Sequence of chain 1.C:
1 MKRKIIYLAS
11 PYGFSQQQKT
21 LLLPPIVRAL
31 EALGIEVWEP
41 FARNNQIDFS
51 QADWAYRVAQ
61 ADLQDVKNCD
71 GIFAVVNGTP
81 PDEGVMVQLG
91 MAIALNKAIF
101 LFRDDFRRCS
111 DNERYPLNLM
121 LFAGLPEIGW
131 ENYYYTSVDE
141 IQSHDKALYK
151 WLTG

Binding-site contacts:
Ligand atom N7 contacts residue PHE14 of chain 1.A at 3.5 Å.
Ligand atom O3' contacts residue ALA9 of chain 1.A at 3.5 Å.
Ligand atom C1' contacts residue ASP62 of chain 1.A at 3.1 Å.
Ligand atom C8 contacts residue ASP111 of chain 1.C at 3.7 Å.
Ligand atom N1 contacts residue VAL58 of chain 1.A at 3.4 Å.
Ligand atom C3' contacts residue GLN88 of chain 1.A at 3.2 Å.
Ligand atom C8 contacts residue ASN118 of chain 1.C at 3.4 Å.
Ligand atom O5' contacts residue GLY84 of chain 1.A at 3.3 Å.
Ligand atom C5' contacts residue ASP82 of chain 1.A at 3.1 Å.
Ligand atom CL contacts residue ASN44 of chain 1.A at 2.9 Å.
Ligand atom C5' contacts residue PHE14 of chain 1.A at 3.6 Å (hydrophobic).
Ligand atom C2' contacts residue ASP62 of chain 1.A at 3.4 Å.
Ligand atom C5' contacts residue SER10 of chain 1.A at 3.5 Å.
Ligand atom N6 contacts residue ASP111 of chain 1.C at 3.5 Å (salt-bridge).
Ligand atom C1' contacts residue GLN88 of chain 1.A at 3.3 Å.
Ligand atom N7 contacts residue ASP111 of chain 1.C at 2.7 Å (salt-bridge).
Ligand atom O3' contacts residue GLN88 of chain 1.A at 2.2 Å (h-bond).
Ligand atom C1' contacts residue MET120 of chain 1.C at 3.7 Å (hydrophobic).
Ligand atom O4' contacts residue MET120 of chain 1.C at 3.5 Å.
Ligand atom N6 contacts residue LEU119 of chain 1.C at 3.5 Å.
Ligand atom O4' contacts residue GLN88 of chain 1.A at 3.5 Å (h-bond).
Ligand atom O3' contacts residue SER10 of chain 1.A at 3.5 Å (h-bond).
Ligand atom CL contacts residue PRO40 of chain 1.A at 3.2 Å.
Ligand atom C3' contacts residue SER10 of chain 1.A at 3.4 Å.
Ligand atom O5' contacts residue ASN118 of chain 1.C at 2.9 Å (h-bond).
Ligand atom C4 contacts residue ASP62 of chain 1.A at 3.5 Å.
Ligand atom O5' contacts residue ASP82 of chain 1.A at 2.4 Å (salt-bridge).
Ligand atom C5 contacts residue ASP111 of chain 1.C at 3.6 Å.
Ligand atom C4' contacts residue GLN88 of chain 1.A at 3.6 Å.
Ligand atom N9 contacts residue ASP62 of chain 1.A at 3.5 Å (salt-bridge).
Ligand atom O5' contacts residue PHE14 of chain 1.A at 3.5 Å.
Ligand atom C2' contacts residue GLN88 of chain 1.A at 3.1 Å.
Ligand atom C2 contacts residue VAL58 of chain 1.A at 3.3 Å (hydrophobic).
Ligand atom C4' contacts residue GLY84 of chain 1.A at 3.6 Å.
Ligand atom C4' contacts residue VAL85 of chain 1.A at 3.5 Å (hydrophobic).
Ligand atom N3 contacts residue ASP62 of chain 1.A at 3.1 Å (salt-bridge).
Ligand atom CL contacts residue VAL58 of chain 1.A at 3.7 Å.
Ligand atom O4' contacts residue GLY84 of chain 1.A at 3.5 Å.
Ligand atom F contacts residue PRO40 of chain 1.A at 3.4 Å.
Ligand atom F contacts residue PHE41 of chain 1.A at 3.7 Å.

This protein binds this small molecule.
Small molecule (SMILES): Nc1nc(Cl)nc2c1ncn2[C@@H]1O[C@H](CO)[C@@H](O)[C@@H]1F

Sequence of chain 1.A:
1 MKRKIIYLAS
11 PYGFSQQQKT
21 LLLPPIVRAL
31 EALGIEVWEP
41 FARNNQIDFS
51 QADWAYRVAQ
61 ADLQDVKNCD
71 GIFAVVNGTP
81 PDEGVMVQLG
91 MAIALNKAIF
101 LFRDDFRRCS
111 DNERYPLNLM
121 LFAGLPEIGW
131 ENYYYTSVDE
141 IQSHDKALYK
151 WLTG